A small-molecule ligand and the protein it binds are described below.
Small molecule (SMILES): CC(C)(CO)NC(=O)c1cccc(Cl)c1

Sequence of chain 1.A:
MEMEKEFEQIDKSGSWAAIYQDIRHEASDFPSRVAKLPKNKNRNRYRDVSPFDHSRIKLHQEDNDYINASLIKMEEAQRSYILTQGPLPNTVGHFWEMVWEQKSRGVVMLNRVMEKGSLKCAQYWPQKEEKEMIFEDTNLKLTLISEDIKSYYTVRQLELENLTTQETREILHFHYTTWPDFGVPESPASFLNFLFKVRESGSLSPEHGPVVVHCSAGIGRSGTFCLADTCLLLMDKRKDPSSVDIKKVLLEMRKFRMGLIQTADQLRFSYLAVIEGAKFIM

Binding-site contacts:
Ligand atom O08 contacts residue PHE280 of chain 1.A at 4.3 Å.
Ligand atom N06 contacts residue PHE280 of chain 1.A at 4.2 Å.
Ligand atom CL15 contacts residue PHE280 of chain 1.A at 3.6 Å.
Ligand atom C12 contacts residue PHE280 of chain 1.A at 3.3 Å (hydrophobic).
Ligand atom C03 contacts residue PHE280 of chain 1.A at 3.7 Å (hydrophobic).
Ligand atom C14 contacts residue PHE280 of chain 1.A at 2.7 Å (hydrophobic).
Ligand atom C14 contacts residue PHE196 of chain 1.A at 1.9 Å (hydrophobic).
Ligand atom C07 contacts residue PHE196 of chain 1.A at 4.1 Å (hydrophobic).
Ligand atom C10 contacts residue PHE196 of chain 1.A at 2.4 Å (hydrophobic).
Ligand atom C04 contacts residue ILE281 of chain 1.A at 3.2 Å (hydrophobic).
Ligand atom C02 contacts residue ILE281 of chain 1.A at 4.0 Å (hydrophobic).
Ligand atom CL15 contacts residue GLY277 of chain 1.A at 3.6 Å.
Ligand atom C10 contacts residue PHE280 of chain 1.A at 2.9 Å (hydrophobic).
Ligand atom C09 contacts residue PHE196 of chain 1.A at 2.7 Å (hydrophobic).
Ligand atom C07 contacts residue PHE280 of chain 1.A at 3.8 Å (hydrophobic).
Ligand atom C12 contacts residue PHE196 of chain 1.A at 1.4 Å (hydrophobic).
Ligand atom C12 contacts residue LEU192 of chain 1.A at 4.2 Å (hydrophobic).
Ligand atom CL15 contacts residue PHE196 of chain 1.A at 1.9 Å.
Ligand atom O05 contacts residue ILE281 of chain 1.A at 3.4 Å (h-bond).
Ligand atom C13 contacts residue PHE196 of chain 1.A at 1.0 Å (hydrophobic).
Ligand atom N06 contacts residue ILE281 of chain 1.A at 4.1 Å.
Ligand atom C12 contacts residue ASN193 of chain 1.A at 4.5 Å.
Ligand atom C11 contacts residue PHE280 of chain 1.A at 3.2 Å (hydrophobic).
Ligand atom C11 contacts residue PHE196 of chain 1.A at 1.9 Å (hydrophobic).
Ligand atom C03 contacts residue ILE281 of chain 1.A at 2.9 Å (hydrophobic).
Ligand atom C09 contacts residue PHE280 of chain 1.A at 3.0 Å (hydrophobic).
Ligand atom CL15 contacts residue LEU192 of chain 1.A at 4.0 Å.
Ligand atom C13 contacts residue PHE280 of chain 1.A at 2.9 Å (hydrophobic).